This protein binds this small molecule.
Small molecule (SMILES): Oc1ccc(-c2nn(Cc3ccccc3)c3c(C(F)(F)F)cccc23)c(O)c1

Binding-site contacts:
Ligand atom CAA contacts residue LEU230 of chain 1.B at 3.6 Å (hydrophobic).
Ligand atom CAP contacts residue PHE109 of chain 1.B at 4.2 Å (hydrophobic).
Ligand atom FAZ contacts residue MET48 of chain 1.B at 4.0 Å.
Ligand atom CAU contacts residue PHE109 of chain 1.B at 3.6 Å (hydrophobic).
Ligand atom CAT contacts residue PHE109 of chain 1.B at 3.6 Å (hydrophobic).
Ligand atom CAV contacts residue PHE130 of chain 1.B at 4.0 Å (hydrophobic).
Ligand atom FAZ contacts residue HIS229 of chain 1.B at 3.9 Å.
Ligand atom CAP contacts residue LEU96 of chain 1.B at 4.0 Å (hydrophobic).
Ligand atom FBA contacts residue MET126 of chain 1.B at 3.5 Å.
Ligand atom CAV contacts residue MET126 of chain 1.B at 3.8 Å (hydrophobic).
Ligand atom CAM contacts residue LEU54 of chain 1.B at 4.2 Å (hydrophobic).
Ligand atom CAU contacts residue LEU51 of chain 1.B at 3.5 Å (hydrophobic).
Ligand atom OAQ contacts residue MET93 of chain 1.B at 3.7 Å.
Ligand atom CAM contacts residue LEU92 of chain 1.B at 4.2 Å (hydrophobic).
Ligand atom CAK contacts residue MET93 of chain 1.B at 3.7 Å (hydrophobic).
Ligand atom OAR contacts residue GLU58 of chain 1.B at 2.5 Å (salt-bridge).
Ligand atom CAT contacts residue LEU51 of chain 1.B at 3.7 Å (hydrophobic).
Ligand atom CAM contacts residue GLU58 of chain 1.B at 3.2 Å.
Ligand atom CAW contacts residue MET126 of chain 1.B at 3.5 Å (hydrophobic).
Ligand atom CAN contacts residue ARG99 of chain 1.B at 3.9 Å.
Ligand atom FAZ contacts residue GLY226 of chain 1.B at 3.8 Å.
Ligand atom CAN contacts residue GLU58 of chain 1.B at 3.2 Å.
Ligand atom CAO contacts residue LEU96 of chain 1.B at 3.9 Å (hydrophobic).
Ligand atom CAX contacts residue ILE129 of chain 1.B at 3.6 Å (hydrophobic).
Ligand atom CAC contacts residue LEU51 of chain 1.B at 4.0 Å (hydrophobic).
Ligand atom CAO contacts residue ARG99 of chain 1.B at 4.1 Å.
Ligand atom FBB contacts residue GLY226 of chain 1.B at 3.2 Å.
Ligand atom CAX contacts residue MET126 of chain 1.B at 4.1 Å (hydrophobic).
Ligand atom OAR contacts residue LEU92 of chain 1.B at 4.1 Å.
Ligand atom OAR contacts residue ARG99 of chain 1.B at 3.0 Å (salt-bridge).
Ligand atom FAZ contacts residue LEU230 of chain 1.B at 3.7 Å.
Ligand atom CAN contacts residue LEU92 of chain 1.B at 4.0 Å (hydrophobic).
Ligand atom CAB contacts residue LEU230 of chain 1.B at 4.2 Å (hydrophobic).
Ligand atom CAA contacts residue MET48 of chain 1.B at 3.8 Å (hydrophobic).
Ligand atom CAK contacts residue ILE129 of chain 1.B at 4.2 Å (hydrophobic).
Ligand atom CAL contacts residue LEU51 of chain 1.B at 4.1 Å (hydrophobic).
Ligand atom NAI contacts residue MET93 of chain 1.B at 4.2 Å.
Ligand atom CAL contacts residue ALA55 of chain 1.B at 4.1 Å (hydrophobic).
Ligand atom CAO contacts residue LEU92 of chain 1.B at 3.5 Å (hydrophobic).
Ligand atom OAQ contacts residue LEU96 of chain 1.B at 3.3 Å.

Sequence of chain 1.B:
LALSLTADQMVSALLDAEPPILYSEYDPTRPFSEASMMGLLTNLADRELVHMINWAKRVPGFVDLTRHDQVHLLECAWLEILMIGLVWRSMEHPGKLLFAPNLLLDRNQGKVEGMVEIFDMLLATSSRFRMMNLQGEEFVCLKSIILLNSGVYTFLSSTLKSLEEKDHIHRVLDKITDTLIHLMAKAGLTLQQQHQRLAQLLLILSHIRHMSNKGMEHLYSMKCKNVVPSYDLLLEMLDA